Sequence of chain 47.A:
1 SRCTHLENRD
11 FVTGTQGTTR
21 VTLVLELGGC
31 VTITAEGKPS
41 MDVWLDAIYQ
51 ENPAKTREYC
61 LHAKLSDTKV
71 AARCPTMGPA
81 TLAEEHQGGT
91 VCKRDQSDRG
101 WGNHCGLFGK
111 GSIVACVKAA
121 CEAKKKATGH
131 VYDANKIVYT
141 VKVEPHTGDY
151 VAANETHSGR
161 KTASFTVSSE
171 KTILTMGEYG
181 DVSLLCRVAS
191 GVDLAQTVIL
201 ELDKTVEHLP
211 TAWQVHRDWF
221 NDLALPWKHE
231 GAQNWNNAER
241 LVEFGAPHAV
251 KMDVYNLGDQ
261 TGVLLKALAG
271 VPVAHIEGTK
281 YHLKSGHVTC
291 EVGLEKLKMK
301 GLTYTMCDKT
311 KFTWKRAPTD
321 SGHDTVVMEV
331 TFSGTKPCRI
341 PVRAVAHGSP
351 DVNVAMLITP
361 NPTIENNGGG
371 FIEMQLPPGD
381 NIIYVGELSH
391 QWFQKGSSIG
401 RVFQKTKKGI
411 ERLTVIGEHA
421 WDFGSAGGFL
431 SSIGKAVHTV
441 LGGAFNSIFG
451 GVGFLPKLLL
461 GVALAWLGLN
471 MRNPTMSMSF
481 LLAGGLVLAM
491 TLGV

This small molecule binds to this protein.
Small molecule (SMILES): CC(=O)N[C@H]1[C@H](O[C@H]2[C@H](O)[C@@H](NC(C)=O)CO[C@@H]2CO[C@@H]2O[C@@H](C)[C@@H](O)[C@@H](O)[C@@H]2O)O[C@H](CO)[C@@H](O)[C@@H]1O

Sequence of chain 47.B:
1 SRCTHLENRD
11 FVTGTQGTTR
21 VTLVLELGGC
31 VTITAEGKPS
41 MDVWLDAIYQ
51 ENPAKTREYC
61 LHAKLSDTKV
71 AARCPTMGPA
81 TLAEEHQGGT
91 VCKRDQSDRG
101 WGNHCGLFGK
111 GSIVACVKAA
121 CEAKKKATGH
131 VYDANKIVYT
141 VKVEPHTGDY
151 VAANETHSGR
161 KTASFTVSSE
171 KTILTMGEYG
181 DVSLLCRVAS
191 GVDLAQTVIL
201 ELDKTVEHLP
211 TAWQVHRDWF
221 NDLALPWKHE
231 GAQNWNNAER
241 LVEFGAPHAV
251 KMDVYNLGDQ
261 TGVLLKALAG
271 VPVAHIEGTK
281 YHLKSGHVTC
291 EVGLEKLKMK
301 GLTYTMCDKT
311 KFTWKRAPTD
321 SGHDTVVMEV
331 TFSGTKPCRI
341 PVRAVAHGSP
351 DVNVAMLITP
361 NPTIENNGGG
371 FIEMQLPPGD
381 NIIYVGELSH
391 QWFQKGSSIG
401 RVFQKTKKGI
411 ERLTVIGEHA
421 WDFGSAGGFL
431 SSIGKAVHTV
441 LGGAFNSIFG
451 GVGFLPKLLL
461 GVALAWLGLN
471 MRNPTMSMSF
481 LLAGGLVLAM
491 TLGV

Binding-site contacts:
Ligand atom C6 contacts residue HIS104 of chain 47.A at 3.2 Å.
Ligand atom C2 contacts residue ASN154 of chain 47.B at 2.4 Å.
Ligand atom C1 contacts residue ASN154 of chain 47.B at 1.4 Å.
Ligand atom C8 contacts residue HIS104 of chain 47.A at 4.0 Å.
Ligand atom C3 contacts residue ASN154 of chain 47.B at 3.8 Å.
Ligand atom C7 contacts residue ASN154 of chain 47.B at 3.3 Å.
Ligand atom C4 contacts residue ASN154 of chain 47.B at 4.2 Å.
Ligand atom N2 contacts residue ASN154 of chain 47.B at 2.9 Å (h-bond).
Ligand atom C1 contacts residue HIS104 of chain 47.A at 3.2 Å.
Ligand atom O5 contacts residue HIS104 of chain 47.A at 3.0 Å (h-bond).
Ligand atom O7 contacts residue ASN154 of chain 47.B at 3.3 Å (h-bond).
Ligand atom C4 contacts residue HIS104 of chain 47.A at 4.4 Å.
Ligand atom O5 contacts residue ASN154 of chain 47.B at 2.4 Å (h-bond).
Ligand atom C5 contacts residue HIS104 of chain 47.A at 3.1 Å.
Ligand atom C8 contacts residue ASN154 of chain 47.B at 3.4 Å.
Ligand atom C5 contacts residue ASN154 of chain 47.B at 3.7 Å.